Sequence of chain 1.K:
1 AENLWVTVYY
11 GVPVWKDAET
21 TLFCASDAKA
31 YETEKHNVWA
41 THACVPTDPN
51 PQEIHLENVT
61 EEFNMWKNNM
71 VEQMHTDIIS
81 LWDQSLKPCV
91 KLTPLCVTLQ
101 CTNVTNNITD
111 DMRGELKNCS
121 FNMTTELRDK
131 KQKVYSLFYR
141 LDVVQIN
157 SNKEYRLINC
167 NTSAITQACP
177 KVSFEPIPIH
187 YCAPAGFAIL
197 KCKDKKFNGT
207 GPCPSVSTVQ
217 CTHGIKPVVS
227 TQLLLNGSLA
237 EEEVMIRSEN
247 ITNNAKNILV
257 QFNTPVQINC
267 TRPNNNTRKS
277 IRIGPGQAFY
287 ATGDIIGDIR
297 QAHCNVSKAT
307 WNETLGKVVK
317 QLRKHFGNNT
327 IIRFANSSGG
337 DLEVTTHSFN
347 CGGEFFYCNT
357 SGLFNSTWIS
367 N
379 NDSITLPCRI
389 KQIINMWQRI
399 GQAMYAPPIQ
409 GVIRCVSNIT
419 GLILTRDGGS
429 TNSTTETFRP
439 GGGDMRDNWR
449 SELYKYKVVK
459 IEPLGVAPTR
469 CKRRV

Binding-site contacts:
Ligand atom C2 contacts residue ASN58 of chain 1.M at 3.8 Å.
Ligand atom O7 contacts residue ARG92 of chain 1.N at 4.4 Å.
Ligand atom O7 contacts residue ASN58 of chain 1.M at 2.7 Å (h-bond).
Ligand atom C3 contacts residue THR94 of chain 1.N at 4.3 Å.
Ligand atom O4 contacts residue SER54 of chain 1.M at 4.4 Å.
Ligand atom C7 contacts residue ASN107 of chain 1.K at 3.4 Å.
Ligand atom N2 contacts residue ASN58 of chain 1.M at 4.2 Å.
Ligand atom O5 contacts residue ASN107 of chain 1.K at 2.4 Å (h-bond).
Ligand atom C4 contacts residue ASN107 of chain 1.K at 4.3 Å.
Ligand atom N2 contacts residue ASN107 of chain 1.K at 2.9 Å (h-bond).
Ligand atom O7 contacts residue ASN107 of chain 1.K at 3.6 Å.
Ligand atom O3 contacts residue ASN58 of chain 1.M at 3.8 Å.
Ligand atom C5 contacts residue GLY55 of chain 1.M at 4.4 Å.
Ligand atom C3 contacts residue ASN58 of chain 1.M at 4.3 Å.
Ligand atom O4 contacts residue GLY55 of chain 1.M at 4.4 Å.
Ligand atom C5 contacts residue ASN107 of chain 1.K at 3.7 Å.
Ligand atom C8 contacts residue PHE114 of chain 1.M at 3.6 Å (hydrophobic).
Ligand atom C7 contacts residue ASN58 of chain 1.M at 3.7 Å.
Ligand atom C2 contacts residue ASN107 of chain 1.K at 2.5 Å.
Ligand atom N2 contacts residue PHE114 of chain 1.M at 4.5 Å.
Ligand atom O6 contacts residue THR115 of chain 1.M at 4.0 Å.
Ligand atom O6 contacts residue GLY55 of chain 1.M at 4.2 Å.
Ligand atom C3 contacts residue ASN107 of chain 1.K at 3.8 Å.
Ligand atom C7 contacts residue ASP89 of chain 1.N at 4.3 Å.
Ligand atom C7 contacts residue THR94 of chain 1.N at 4.0 Å.
Ligand atom O7 contacts residue THR94 of chain 1.N at 2.8 Å (h-bond).
Ligand atom C8 contacts residue ASP89 of chain 1.N at 3.3 Å.
Ligand atom C8 contacts residue ASN107 of chain 1.K at 4.5 Å.
Ligand atom C1 contacts residue ASN107 of chain 1.K at 1.4 Å.
Ligand atom C6 contacts residue GLY55 of chain 1.M at 4.5 Å.
Ligand atom C6 contacts residue THR115 of chain 1.M at 3.8 Å.
Ligand atom O7 contacts residue PRO93 of chain 1.N at 4.4 Å.

Sequence of chain 1.M:
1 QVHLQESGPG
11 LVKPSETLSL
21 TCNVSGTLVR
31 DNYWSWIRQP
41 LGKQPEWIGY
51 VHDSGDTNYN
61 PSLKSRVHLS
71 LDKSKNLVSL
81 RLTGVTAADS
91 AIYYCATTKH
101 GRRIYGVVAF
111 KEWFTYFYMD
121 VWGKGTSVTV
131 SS

Sequence of chain 1.N:
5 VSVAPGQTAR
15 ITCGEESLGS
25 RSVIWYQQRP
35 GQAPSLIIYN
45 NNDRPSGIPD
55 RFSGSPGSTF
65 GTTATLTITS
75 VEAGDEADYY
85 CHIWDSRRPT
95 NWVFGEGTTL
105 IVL

This protein binds this small molecule.
Small molecule (SMILES): CC(=O)N[C@H]1[C@H](O[C@H]2[C@H](O)[C@@H](NC(C)=O)CO[C@@H]2CO)O[C@H](CO)[C@@H](O[C@@H]2O[C@H](CO)[C@@H](O)[C@H](O)[C@@H]2O)[C@@H]1O